Sequence of chain 1.A:
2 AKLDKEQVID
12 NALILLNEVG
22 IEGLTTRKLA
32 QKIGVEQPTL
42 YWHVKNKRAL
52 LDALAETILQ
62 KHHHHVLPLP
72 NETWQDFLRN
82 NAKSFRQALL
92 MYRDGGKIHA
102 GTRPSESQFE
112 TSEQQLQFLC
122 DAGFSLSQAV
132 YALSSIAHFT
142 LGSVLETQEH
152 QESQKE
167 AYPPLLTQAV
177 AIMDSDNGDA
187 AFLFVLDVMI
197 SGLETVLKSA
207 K

Sequence of chain 2.A:
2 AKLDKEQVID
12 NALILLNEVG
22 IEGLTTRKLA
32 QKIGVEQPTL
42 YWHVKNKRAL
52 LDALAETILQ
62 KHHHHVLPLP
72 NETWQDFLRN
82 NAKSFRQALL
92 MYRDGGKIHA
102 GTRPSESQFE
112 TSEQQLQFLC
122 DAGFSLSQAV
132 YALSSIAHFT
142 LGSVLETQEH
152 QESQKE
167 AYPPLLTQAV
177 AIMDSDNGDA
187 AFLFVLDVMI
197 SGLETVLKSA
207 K

This small molecule binds to this protein.
Small molecule (SMILES): Cc1c2c(c(O)c3c(O)cccc13)C(=O)[C@]1(O)C(=O)C(C(N)=O)=C(O)[C@@H](N(C)C)[C@@H]1C2

Binding-site contacts:
Ligand atom O1C contacts residue PHE86 of chain 2.A at 3.1 Å.
Ligand atom O12 contacts residue MG1 of chain 2.C at 2.0 Å.
Ligand atom O3 contacts residue GLN116 of chain 2.A at 2.8 Å (h-bond).
Ligand atom C8 contacts residue VAL176 of chain 1.A at 3.8 Å (hydrophobic).
Ligand atom O10 contacts residue ARG104 of chain 2.A at 3.2 Å (salt-bridge).
Ligand atom C42 contacts residue ASN82 of chain 2.A at 3.5 Å.
Ligand atom C11 contacts residue MG1 of chain 2.C at 3.3 Å.
Ligand atom N4 contacts residue ASN82 of chain 2.A at 2.6 Å (h-bond).
Ligand atom O3 contacts residue HIS64 of chain 2.A at 2.9 Å (h-bond).
Ligand atom C12 contacts residue MG1 of chain 2.C at 3.1 Å.
Ligand atom O21 contacts residue VAL67 of chain 2.A at 3.9 Å.
Ligand atom C2 contacts residue HIS64 of chain 2.A at 3.8 Å.
Ligand atom C3 contacts residue HIS64 of chain 2.A at 3.6 Å.
Ligand atom C3 contacts residue GLN116 of chain 2.A at 3.4 Å.
Ligand atom O12 contacts residue HIS100 of chain 2.A at 2.9 Å (h-bond).
Ligand atom O11 contacts residue MG1 of chain 2.C at 2.1 Å.
Ligand atom C3 contacts residue ASN82 of chain 2.A at 3.8 Å.
Ligand atom C43 contacts residue ASN82 of chain 2.A at 2.8 Å.
Ligand atom C7 contacts residue SER135 of chain 2.A at 3.9 Å.
Ligand atom C42 contacts residue PHE86 of chain 2.A at 3.2 Å (hydrophobic).
Ligand atom C10 contacts residue ARG104 of chain 2.A at 4.0 Å.
Ligand atom O21 contacts residue HIS64 of chain 2.A at 3.1 Å (h-bond).
Ligand atom N21 contacts residue LEU60 of chain 2.A at 3.7 Å.
Ligand atom C4 contacts residue ASN82 of chain 2.A at 3.6 Å.
Ligand atom C8 contacts residue ALA175 of chain 1.A at 3.7 Å (hydrophobic).
Ligand atom C62 contacts residue LEU134 of chain 2.A at 3.5 Å (hydrophobic).
Ligand atom C4 contacts residue GLN116 of chain 2.A at 3.3 Å.
Ligand atom C10 contacts residue PRO105 of chain 2.A at 3.9 Å (hydrophobic).
Ligand atom C21 contacts residue GLN116 of chain 2.A at 3.9 Å.
Ligand atom C1B contacts residue MG1 of chain 2.C at 3.7 Å.
Ligand atom C1A contacts residue PRO105 of chain 2.A at 3.9 Å (hydrophobic).
Ligand atom C9 contacts residue VAL176 of chain 1.A at 3.8 Å (hydrophobic).
Ligand atom C21 contacts residue HIS64 of chain 2.A at 3.4 Å.
Ligand atom N21 contacts residue HIS64 of chain 2.A at 3.7 Å.
Ligand atom C5 contacts residue GLN116 of chain 2.A at 3.8 Å.
Ligand atom C9 contacts residue ARG104 of chain 2.A at 3.9 Å.
Ligand atom O10 contacts residue THR103 of chain 2.A at 3.7 Å.
Ligand atom O3 contacts residue ASN82 of chain 2.A at 2.7 Å (h-bond).
Ligand atom C43 contacts residue LEU134 of chain 2.A at 3.5 Å (hydrophobic).
Ligand atom O21 contacts residue GLN116 of chain 2.A at 3.1 Å (h-bond).